A protein and the small-molecule ligand that binds it are described below.
Small molecule (SMILES): CC(=O)N[C@@H]1[C@@H](O)[C@H](O)[C@@H](CO)O[C@H]1O

Binding-site contacts:
Ligand atom C5 contacts residue ASN173 of chain 1.C at 3.7 Å.
Ligand atom O7 contacts residue GLU174 of chain 1.C at 2.7 Å (salt-bridge).
Ligand atom C4 contacts residue LYS212 of chain 1.C at 4.2 Å.
Ligand atom C6 contacts residue LYS212 of chain 1.C at 4.5 Å.
Ligand atom C5 contacts residue LYS212 of chain 1.C at 4.3 Å.
Ligand atom C6 contacts residue GLU153 of chain 1.C at 4.4 Å.
Ligand atom N2 contacts residue GLU152 of chain 1.C at 4.3 Å.
Ligand atom O6 contacts residue ILE154 of chain 1.C at 3.3 Å (h-bond).
Ligand atom N2 contacts residue ASN173 of chain 1.C at 2.9 Å (h-bond).
Ligand atom C7 contacts residue ASN173 of chain 1.C at 3.6 Å.
Ligand atom O7 contacts residue ASN173 of chain 1.C at 4.4 Å.
Ligand atom O6 contacts residue GLU153 of chain 1.C at 3.9 Å.
Ligand atom C6 contacts residue ILE154 of chain 1.C at 4.5 Å (hydrophobic).
Ligand atom C8 contacts residue GLU151 of chain 1.C at 4.3 Å.
Ligand atom O4 contacts residue LYS212 of chain 1.C at 3.1 Å.
Ligand atom C2 contacts residue GLU174 of chain 1.C at 4.3 Å.
Ligand atom C4 contacts residue ASN173 of chain 1.C at 4.2 Å.
Ligand atom C2 contacts residue ASN173 of chain 1.C at 2.4 Å.
Ligand atom C3 contacts residue ASN173 of chain 1.C at 3.8 Å.
Ligand atom O5 contacts residue GLU153 of chain 1.C at 3.6 Å.
Ligand atom C7 contacts residue GLU152 of chain 1.C at 4.1 Å.
Ligand atom O5 contacts residue GLU152 of chain 1.C at 4.1 Å.
Ligand atom C1 contacts residue GLU152 of chain 1.C at 3.9 Å.
Ligand atom C2 contacts residue GLU152 of chain 1.C at 3.8 Å.
Ligand atom O5 contacts residue ILE154 of chain 1.C at 3.7 Å.
Ligand atom O5 contacts residue ASN173 of chain 1.C at 2.4 Å (h-bond).
Ligand atom C6 contacts residue GLU216 of chain 1.C at 3.7 Å.
Ligand atom N2 contacts residue GLU174 of chain 1.C at 3.0 Å (salt-bridge).
Ligand atom C8 contacts residue ASN173 of chain 1.C at 3.9 Å.
Ligand atom C1 contacts residue ASN173 of chain 1.C at 1.4 Å.
Ligand atom C8 contacts residue GLU152 of chain 1.C at 3.1 Å.
Ligand atom C7 contacts residue GLU174 of chain 1.C at 3.2 Å.
Ligand atom C1 contacts residue GLU153 of chain 1.C at 4.2 Å.
Ligand atom O6 contacts residue GLU216 of chain 1.C at 3.1 Å (salt-bridge).

Sequence of chain 1.C:
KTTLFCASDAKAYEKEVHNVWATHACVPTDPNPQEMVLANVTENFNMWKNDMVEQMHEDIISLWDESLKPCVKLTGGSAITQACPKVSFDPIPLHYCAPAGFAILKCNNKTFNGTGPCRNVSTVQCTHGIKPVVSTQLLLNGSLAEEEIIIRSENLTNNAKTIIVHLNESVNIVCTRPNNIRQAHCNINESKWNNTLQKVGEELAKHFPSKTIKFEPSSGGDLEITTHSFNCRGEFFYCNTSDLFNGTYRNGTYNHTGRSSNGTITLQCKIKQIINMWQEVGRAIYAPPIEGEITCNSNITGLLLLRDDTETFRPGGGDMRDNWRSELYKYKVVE